A protein and the small-molecule ligand that binds it are described below.
Small molecule (SMILES): OC[C@H]1O[C@@H](O)[C@H](O)[C@@H](O)[C@H]1O

Binding-site contacts:
Ligand atom O4 contacts residue HIS57 of chain 1.F at 4.5 Å.
Ligand atom C1 contacts residue TRP88 of chain 1.F at 4.3 Å (hydrophobic).
Ligand atom O4 contacts residue GLU51 of chain 1.F at 2.3 Å (salt-bridge).
Ligand atom O2 contacts residue TRP88 of chain 1.F at 4.2 Å.
Ligand atom C4 contacts residue TRP88 of chain 1.F at 3.7 Å (hydrophobic).
Ligand atom C5 contacts residue GLU51 of chain 1.F at 4.0 Å.
Ligand atom C3 contacts residue GLU51 of chain 1.F at 4.1 Å.
Ligand atom C4 contacts residue GLU51 of chain 1.F at 3.0 Å.
Ligand atom C3 contacts residue LYS91 of chain 1.F at 3.6 Å.
Ligand atom C2 contacts residue TRP88 of chain 1.F at 4.5 Å (hydrophobic).
Ligand atom O6 contacts residue TRP88 of chain 1.F at 3.5 Å.
Ligand atom O3 contacts residue ASN90 of chain 1.F at 2.8 Å (h-bond).
Ligand atom C4 contacts residue LYS91 of chain 1.F at 4.0 Å.
Ligand atom C3 contacts residue ASN90 of chain 1.F at 3.7 Å.
Ligand atom C6 contacts residue GLN61 of chain 1.F at 4.3 Å.
Ligand atom O6 contacts residue GLN61 of chain 1.F at 3.0 Å (h-bond).
Ligand atom C2 contacts residue LYS91 of chain 1.F at 4.0 Å.
Ligand atom C2 contacts residue ASN90 of chain 1.F at 4.1 Å.
Ligand atom C6 contacts residue HIS57 of chain 1.F at 3.3 Å.
Ligand atom O3 contacts residue LYS91 of chain 1.F at 2.6 Å (salt-bridge).
Ligand atom O2 contacts residue ASN90 of chain 1.F at 2.9 Å (h-bond).
Ligand atom O4 contacts residue LYS91 of chain 1.F at 3.1 Å (salt-bridge).
Ligand atom C6 contacts residue TRP88 of chain 1.F at 4.1 Å (hydrophobic).
Ligand atom C6 contacts residue GLU51 of chain 1.F at 3.8 Å.
Ligand atom C6 contacts residue GLN56 of chain 1.F at 3.9 Å.
Ligand atom C3 contacts residue TRP88 of chain 1.F at 3.6 Å (hydrophobic).
Ligand atom C5 contacts residue TRP88 of chain 1.F at 3.8 Å (hydrophobic).
Ligand atom O4 contacts residue GLN56 of chain 1.F at 3.5 Å.
Ligand atom O3 contacts residue GLU51 of chain 1.F at 4.0 Å.
Ligand atom O5 contacts residue GLN56 of chain 1.F at 3.8 Å.
Ligand atom C5 contacts residue GLN56 of chain 1.F at 4.5 Å.
Ligand atom O6 contacts residue HIS57 of chain 1.F at 3.4 Å.
Ligand atom O6 contacts residue GLN56 of chain 1.F at 4.2 Å.
Ligand atom O3 contacts residue TRP88 of chain 1.F at 3.9 Å.

Sequence of chain 1.F:
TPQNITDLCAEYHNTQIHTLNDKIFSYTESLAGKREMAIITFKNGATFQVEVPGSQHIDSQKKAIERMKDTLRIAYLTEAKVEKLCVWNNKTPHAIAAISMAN